Binding-site contacts:
Ligand atom SAS contacts residue ZN1 of chain 1.B at 3.1 Å.
Ligand atom CAO contacts residue VAL127 of chain 1.A at 3.7 Å (hydrophobic).
Ligand atom NAV contacts residue HIS116 of chain 1.A at 3.3 Å (h-bond).
Ligand atom CBB contacts residue VAL127 of chain 1.A at 4.0 Å (hydrophobic).
Ligand atom OAX contacts residue VAL127 of chain 1.A at 4.1 Å.
Ligand atom OAU contacts residue VAL139 of chain 1.A at 3.8 Å.
Ligand atom CAZ contacts residue VAL127 of chain 1.A at 3.6 Å (hydrophobic).
Ligand atom SAS contacts residue HIS91 of chain 1.A at 3.8 Å.
Ligand atom CAD contacts residue LEU194 of chain 1.A at 3.9 Å (hydrophobic).
Ligand atom OAU contacts residue VAL118 of chain 1.A at 3.6 Å.
Ligand atom OAU contacts residue HIS91 of chain 1.A at 3.2 Å.
Ligand atom OAR contacts residue HIS91 of chain 1.A at 3.5 Å.
Ligand atom CBB contacts residue LEU88 of chain 1.A at 3.4 Å (hydrophobic).
Ligand atom CAC contacts residue LEU194 of chain 1.A at 4.1 Å (hydrophobic).
Ligand atom CAJ contacts residue LEU194 of chain 1.A at 4.0 Å (hydrophobic).
Ligand atom OAT contacts residue TRP205 of chain 1.A at 4.0 Å.
Ligand atom OAU contacts residue ZN1 of chain 1.B at 3.2 Å.
Ligand atom SAS contacts residue HIS116 of chain 1.A at 4.1 Å.
Ligand atom CAC contacts residue THR196 of chain 1.A at 4.1 Å.
Ligand atom CAA contacts residue THR196 of chain 1.A at 3.5 Å.
Ligand atom CAP contacts residue VAL127 of chain 1.A at 4.0 Å (hydrophobic).
Ligand atom CAF contacts residue LEU194 of chain 1.A at 3.9 Å (hydrophobic).
Ligand atom NAV contacts residue THR195 of chain 1.A at 2.7 Å (h-bond).
Ligand atom CAK contacts residue VAL131 of chain 1.A at 4.1 Å (hydrophobic).
Ligand atom OAU contacts residue HIS116 of chain 1.A at 3.7 Å.
Ligand atom CAN contacts residue VAL127 of chain 1.A at 3.8 Å (hydrophobic).
Ligand atom OAR contacts residue ZN1 of chain 1.B at 3.7 Å.
Ligand atom SAS contacts residue THR195 of chain 1.A at 3.9 Å.
Ligand atom CAB contacts residue THR196 of chain 1.A at 3.0 Å.
Ligand atom CAZ contacts residue GLY128 of chain 1.A at 3.5 Å.
Ligand atom CAA contacts residue LEU194 of chain 1.A at 3.9 Å (hydrophobic).
Ligand atom NAV contacts residue HIS91 of chain 1.A at 3.4 Å (h-bond).
Ligand atom OAY contacts residue LEU88 of chain 1.A at 4.0 Å.
Ligand atom OAT contacts residue LEU194 of chain 1.A at 3.1 Å.
Ligand atom NAV contacts residue ZN1 of chain 1.B at 2.0 Å.
Ligand atom CAE contacts residue LEU194 of chain 1.A at 3.9 Å (hydrophobic).
Ligand atom NAV contacts residue HIS93 of chain 1.A at 3.3 Å (h-bond).
Ligand atom NAV contacts residue GLU103 of chain 1.A at 3.9 Å.
Ligand atom OAT contacts residue THR195 of chain 1.A at 2.9 Å (h-bond).
Ligand atom CAG contacts residue VAL118 of chain 1.A at 3.9 Å (hydrophobic).

Sequence of chain 1.A:
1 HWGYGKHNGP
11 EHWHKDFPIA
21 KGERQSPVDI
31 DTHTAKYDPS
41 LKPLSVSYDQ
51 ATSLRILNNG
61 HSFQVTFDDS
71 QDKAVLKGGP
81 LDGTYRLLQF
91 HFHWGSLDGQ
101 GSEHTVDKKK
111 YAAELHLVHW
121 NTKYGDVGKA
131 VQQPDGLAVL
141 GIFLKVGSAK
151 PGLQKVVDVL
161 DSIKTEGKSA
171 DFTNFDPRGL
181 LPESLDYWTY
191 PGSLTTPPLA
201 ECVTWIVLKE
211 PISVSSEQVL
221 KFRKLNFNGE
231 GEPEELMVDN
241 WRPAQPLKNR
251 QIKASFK

This small molecule binds to this protein.
Small molecule (SMILES): COc1cc(C[n+]2ccc3cc(OS(N)(=O)=O)ccc3c2)cc(OC)c1OC